Sequence of chain 1.I:
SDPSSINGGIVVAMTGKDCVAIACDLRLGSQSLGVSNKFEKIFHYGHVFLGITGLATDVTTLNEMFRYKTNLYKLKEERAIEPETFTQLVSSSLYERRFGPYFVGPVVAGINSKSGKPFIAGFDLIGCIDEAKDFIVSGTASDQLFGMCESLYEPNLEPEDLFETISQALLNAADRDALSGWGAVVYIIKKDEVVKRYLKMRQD

This small molecule binds to this protein.
Small molecule (SMILES): CC(C)C[C@H](NC(=O)[C@H](Cc1ccccc1)N=[N+]=[N-])C(=O)N[C@@H](C)C(=O)N[C@H](CCS(C)(=O)=O)Cc1ccc(CN)cc1

Sequence of chain 1.H:
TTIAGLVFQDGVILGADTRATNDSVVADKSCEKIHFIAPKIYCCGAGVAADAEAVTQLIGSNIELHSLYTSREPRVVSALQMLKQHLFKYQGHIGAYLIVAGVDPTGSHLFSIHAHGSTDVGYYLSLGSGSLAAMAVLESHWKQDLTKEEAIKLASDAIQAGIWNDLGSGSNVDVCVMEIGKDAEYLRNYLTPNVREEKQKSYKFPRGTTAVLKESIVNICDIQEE

Binding-site contacts:
Ligand atom C7 contacts residue ASN22 of chain 1.H at 3.5 Å.
Ligand atom C23 contacts residue CYS31 of chain 1.H at 3.5 Å (hydrophobic).
Ligand atom N52 contacts residue ASN22 of chain 1.H at 3.6 Å (h-bond).
Ligand atom C26 contacts residue THR1 of chain 1.H at 2.5 Å.
Ligand atom O30 contacts residue GLY128 of chain 1.H at 3.6 Å.
Ligand atom C12 contacts residue GLY47 of chain 1.H at 3.4 Å.
Ligand atom N8 contacts residue ASP125 of chain 1.I at 3.0 Å (salt-bridge).
Ligand atom C25 contacts residue THR1 of chain 1.H at 1.4 Å.
Ligand atom C10 contacts residue THR21 of chain 1.H at 3.7 Å.
Ligand atom C9 contacts residue THR21 of chain 1.H at 3.6 Å.
Ligand atom N22 contacts residue GLU53 of chain 1.H at 2.7 Å (salt-bridge).
Ligand atom O39 contacts residue ALA49 of chain 1.H at 3.2 Å (h-bond).
Ligand atom C56 contacts residue ILE127 of chain 1.I at 3.8 Å (hydrophobic).
Ligand atom O44 contacts residue ASN22 of chain 1.H at 2.8 Å (h-bond).
Ligand atom N53 contacts residue ASP125 of chain 1.I at 3.6 Å.
Ligand atom N11 contacts residue THR21 of chain 1.H at 2.9 Å (h-bond).
Ligand atom C20 contacts residue ALA49 of chain 1.H at 3.6 Å (hydrophobic).
Ligand atom N22 contacts residue GLU32 of chain 1.H at 3.6 Å.
Ligand atom O30 contacts residue THR1 of chain 1.H at 3.0 Å.
Ligand atom C23 contacts residue ALA49 of chain 1.H at 3.5 Å (hydrophobic).
Ligand atom C24 contacts residue LYS33 of chain 1.H at 3.8 Å.
Ligand atom O31 contacts residue ALA20 of chain 1.H at 3.6 Å.
Ligand atom O30 contacts residue SER129 of chain 1.H at 2.9 Å (h-bond).
Ligand atom S27 contacts residue THR1 of chain 1.H at 3.6 Å (h-bond).
Ligand atom C56 contacts residue LEU126 of chain 1.I at 3.7 Å (hydrophobic).
Ligand atom C18 contacts residue GLY45 of chain 1.H at 3.6 Å.
Ligand atom C24 contacts residue ALA49 of chain 1.H at 3.8 Å (hydrophobic).
Ligand atom C12 contacts residue THR21 of chain 1.H at 3.8 Å.
Ligand atom O31 contacts residue THR21 of chain 1.H at 2.9 Å (h-bond).
Ligand atom N14 contacts residue GLY47 of chain 1.H at 3.1 Å (h-bond).
Ligand atom C6 contacts residue ASP125 of chain 1.I at 3.8 Å.
Ligand atom N14 contacts residue THR1 of chain 1.H at 3.6 Å.
Ligand atom C26 contacts residue GLY47 of chain 1.H at 3.4 Å.
Ligand atom C32 contacts residue GLY47 of chain 1.H at 3.6 Å.
Ligand atom C13 contacts residue GLY47 of chain 1.H at 3.8 Å.
Ligand atom C16 contacts residue THR1 of chain 1.H at 2.9 Å.
Ligand atom C43 contacts residue ALA27 of chain 1.H at 3.4 Å (hydrophobic).
Ligand atom N22 contacts residue HIS35 of chain 1.H at 3.7 Å.
Ligand atom O29 contacts residue GLY47 of chain 1.H at 3.7 Å.
Ligand atom C15 contacts residue THR1 of chain 1.H at 2.4 Å.